This protein binds this small molecule.
Small molecule (SMILES): O=C(NCCC(F)(F)F)c1ccc(C#CCNS(=O)(=O)c2ccccc2)cc1

Sequence of chain 2.A:
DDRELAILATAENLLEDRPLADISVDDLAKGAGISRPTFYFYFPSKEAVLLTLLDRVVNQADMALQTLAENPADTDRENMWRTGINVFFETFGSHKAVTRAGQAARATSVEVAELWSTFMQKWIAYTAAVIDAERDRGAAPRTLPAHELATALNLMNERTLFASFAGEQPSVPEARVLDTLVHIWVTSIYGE

Binding-site contacts:
Ligand atom C15 contacts residue VAL152 of chain 2.A at 3.6 Å (hydrophobic).
Ligand atom C15 contacts residue MET102 of chain 2.A at 3.7 Å (hydrophobic).
Ligand atom O1 contacts residue GLY106 of chain 2.A at 3.5 Å.
Ligand atom F1 contacts residue GLU180 of chain 2.A at 3.4 Å.
Ligand atom C18 contacts residue TRP103 of chain 2.A at 3.6 Å (hydrophobic).
Ligand atom C17 contacts residue TRP103 of chain 2.A at 3.5 Å (hydrophobic).
Ligand atom O1 contacts residue MET102 of chain 2.A at 2.9 Å (h-bond).
Ligand atom F2 contacts residue PHE110 of chain 2.A at 3.5 Å.
Ligand atom C5 contacts residue THR149 of chain 2.A at 3.6 Å.
Ligand atom C12 contacts residue TRP103 of chain 2.A at 3.4 Å (hydrophobic).
Ligand atom O contacts residue ASN179 of chain 2.A at 2.8 Å (h-bond).
Ligand atom C9 contacts residue TRP207 of chain 2.A at 3.5 Å (hydrophobic).
Ligand atom F contacts residue MET142 of chain 2.A at 3.5 Å.
Ligand atom F1 contacts residue ASN179 of chain 2.A at 3.6 Å.
Ligand atom C11 contacts residue TYR148 of chain 2.A at 3.6 Å (hydrophobic).
Ligand atom C11 contacts residue TRP103 of chain 2.A at 3.5 Å (hydrophobic).
Ligand atom N contacts residue ASN176 of chain 2.A at 2.9 Å (h-bond).
Ligand atom C5 contacts residue ASN176 of chain 2.A at 3.4 Å.
Ligand atom F contacts residue GLU180 of chain 2.A at 3.5 Å.
Ligand atom C4 contacts residue TRP207 of chain 2.A at 3.6 Å (hydrophobic).
Ligand atom C8 contacts residue ILE107 of chain 2.A at 3.7 Å (hydrophobic).
Ligand atom C5 contacts residue PHE110 of chain 2.A at 3.6 Å (hydrophobic).
Ligand atom O1 contacts residue TRP103 of chain 2.A at 3.8 Å.
Ligand atom N1 contacts residue TYR148 of chain 2.A at 3.0 Å (h-bond).
Ligand atom C4 contacts residue PHE110 of chain 2.A at 3.5 Å (hydrophobic).
Ligand atom O contacts residue PHE110 of chain 2.A at 3.6 Å.
Ligand atom C2 contacts residue ASN176 of chain 2.A at 3.6 Å.
Ligand atom C8 contacts residue TRP207 of chain 2.A at 3.6 Å (hydrophobic).
Ligand atom C6 contacts residue THR149 of chain 2.A at 3.1 Å.
Ligand atom F1 contacts residue LEU183 of chain 2.A at 3.6 Å.
Ligand atom C1 contacts residue PHE110 of chain 2.A at 3.4 Å (hydrophobic).
Ligand atom F2 contacts residue PHE184 of chain 2.A at 3.5 Å.
Ligand atom F contacts residue TRP138 of chain 2.A at 3.4 Å.
Ligand atom O2 contacts residue LEU90 of chain 2.A at 3.7 Å.
Ligand atom C9 contacts residue ASN179 of chain 2.A at 3.8 Å.
Ligand atom C3 contacts residue PHE110 of chain 2.A at 3.6 Å (hydrophobic).
Ligand atom C12 contacts residue TYR148 of chain 2.A at 3.5 Å (hydrophobic).
Ligand atom F2 contacts residue PHE114 of chain 2.A at 3.5 Å.
Ligand atom C3 contacts residue ASN179 of chain 2.A at 3.5 Å.
Ligand atom C16 contacts residue VAL152 of chain 2.A at 3.6 Å (hydrophobic).